Binding-site contacts:
Ligand atom CAU contacts residue LYS306 of chain 1.C at 3.5 Å.
Ligand atom OAF contacts residue LYS306 of chain 1.C at 3.9 Å.
Ligand atom OAB contacts residue LYS306 of chain 1.C at 4.2 Å.
Ligand atom PAY contacts residue LYS306 of chain 1.C at 4.4 Å.

The protein below binds the small molecule below.
Small molecule (SMILES): CCCCCCCCCC[n+]1ccn(CC(O)(P(=O)([O-])O)P(=O)(O)O)c1

Sequence of chain 1.C:
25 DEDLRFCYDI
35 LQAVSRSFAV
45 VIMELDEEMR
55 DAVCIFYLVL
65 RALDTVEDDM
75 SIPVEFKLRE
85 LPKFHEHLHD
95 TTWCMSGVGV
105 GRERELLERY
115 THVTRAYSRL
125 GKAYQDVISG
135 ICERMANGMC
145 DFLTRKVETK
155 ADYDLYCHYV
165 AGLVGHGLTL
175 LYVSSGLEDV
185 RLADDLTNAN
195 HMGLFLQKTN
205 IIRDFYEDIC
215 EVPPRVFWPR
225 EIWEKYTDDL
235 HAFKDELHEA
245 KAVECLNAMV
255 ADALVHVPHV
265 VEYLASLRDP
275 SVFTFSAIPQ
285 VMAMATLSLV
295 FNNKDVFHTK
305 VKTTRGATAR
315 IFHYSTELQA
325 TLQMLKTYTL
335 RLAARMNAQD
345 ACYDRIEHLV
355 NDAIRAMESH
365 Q